A protein and the small-molecule ligand that binds it are described below.
Small molecule (SMILES): CC(=O)N[C@@H]1[C@@H](O)[C@H](O)[C@@H](CO)O[C@H]1O

Sequence of chain 1.B:
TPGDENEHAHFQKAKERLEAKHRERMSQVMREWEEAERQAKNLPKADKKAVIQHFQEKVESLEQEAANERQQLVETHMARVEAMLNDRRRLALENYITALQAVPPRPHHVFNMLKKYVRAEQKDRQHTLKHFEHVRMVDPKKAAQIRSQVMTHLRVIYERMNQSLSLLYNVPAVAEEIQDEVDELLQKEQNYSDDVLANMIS

Binding-site contacts:
Ligand atom C2 contacts residue ASN175 of chain 1.B at 2.8 Å.
Ligand atom N2 contacts residue ASN175 of chain 1.B at 3.2 Å (h-bond).
Ligand atom C1 contacts residue ASN175 of chain 1.B at 1.6 Å.
Ligand atom C5 contacts residue ASN175 of chain 1.B at 3.6 Å.
Ligand atom C7 contacts residue ASN175 of chain 1.B at 3.4 Å.
Ligand atom C4 contacts residue ASN175 of chain 1.B at 4.4 Å.
Ligand atom O7 contacts residue ASN175 of chain 1.B at 3.2 Å (h-bond).
Ligand atom O5 contacts residue GLN176 of chain 1.B at 4.4 Å.
Ligand atom C5 contacts residue SER179 of chain 1.B at 3.8 Å.
Ligand atom O5 contacts residue SER179 of chain 1.B at 4.4 Å.
Ligand atom C6 contacts residue SER179 of chain 1.B at 3.4 Å.
Ligand atom O5 contacts residue ASN175 of chain 1.B at 2.4 Å (h-bond).
Ligand atom C3 contacts residue ASN175 of chain 1.B at 4.0 Å.
Ligand atom C8 contacts residue TYR171 of chain 1.B at 3.8 Å (hydrophobic).